Binding-site contacts:
Ligand atom C1 contacts residue ASN12 of chain 2.M at 2.2 Å.
Ligand atom C5 contacts residue ASN12 of chain 2.M at 4.2 Å.
Ligand atom O7 contacts residue ASN12 of chain 2.M at 3.6 Å.
Ligand atom C7 contacts residue ASN12 of chain 2.M at 3.9 Å.
Ligand atom C2 contacts residue ASN12 of chain 2.M at 3.3 Å.
Ligand atom O5 contacts residue ASN12 of chain 2.M at 2.8 Å (h-bond).
Ligand atom N2 contacts residue ASN12 of chain 2.M at 3.8 Å.

A small-molecule ligand and the protein it binds are described below.
Small molecule (SMILES): CC(=O)N[C@H]1[C@H](O[C@H]2[C@H](O)[C@@H](NC(C)=O)CO[C@@H]2CO)O[C@H](CO)[C@@H](O)[C@@H]1O

Sequence of chain 2.M:
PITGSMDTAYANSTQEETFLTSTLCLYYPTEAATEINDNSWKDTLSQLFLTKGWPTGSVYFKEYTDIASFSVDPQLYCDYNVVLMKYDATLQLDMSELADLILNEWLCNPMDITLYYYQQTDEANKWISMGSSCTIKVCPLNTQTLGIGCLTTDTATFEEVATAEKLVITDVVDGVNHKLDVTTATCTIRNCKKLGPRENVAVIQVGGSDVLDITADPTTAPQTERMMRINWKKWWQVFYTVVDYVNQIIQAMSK